Binding-site contacts:
Ligand atom P contacts residue TYR188 of chain 6.K at 3.4 Å.
Ligand atom N1 contacts residue PHE141 of chain 6.K at 3.3 Å.
Ligand atom O3' contacts residue ARG82 of chain 6.I at 3.1 Å (salt-bridge).
Ligand atom C8 contacts residue TYR54 of chain 6.K at 3.5 Å (hydrophobic).
Ligand atom C6 contacts residue CYS11 of chain 6.K at 3.5 Å (hydrophobic).
Ligand atom OP2 contacts residue LYS120 of chain 6.I at 3.0 Å (salt-bridge).
Ligand atom O3' contacts residue ASN195 of chain 7.M at 3.5 Å.
Ligand atom O4' contacts residue ARG80 of chain 6.I at 3.4 Å (salt-bridge).
Ligand atom OP1 contacts residue ASP113 of chain 6.I at 2.7 Å (salt-bridge).
Ligand atom N6 contacts residue PHE141 of chain 6.K at 3.4 Å.
Ligand atom N3 contacts residue PHE141 of chain 6.K at 3.6 Å.
Ligand atom P contacts residue ASP113 of chain 6.I at 3.6 Å.
Ligand atom C2' contacts residue CYS11 of chain 6.K at 3.5 Å (hydrophobic).
Ligand atom C2' contacts residue TYR188 of chain 6.K at 3.1 Å (hydrophobic).
Ligand atom OP2 contacts residue ARG47 of chain 7.M at 3.0 Å (salt-bridge).
Ligand atom N4 contacts residue SER52 of chain 6.K at 3.6 Å (h-bond).
Ligand atom OP1 contacts residue LYS120 of chain 6.I at 3.1 Å (salt-bridge).
Ligand atom OP2 contacts residue ARG186 of chain 6.K at 2.9 Å (salt-bridge).
Ligand atom O3' contacts residue ASP113 of chain 6.I at 3.4 Å (salt-bridge).
Ligand atom C4 contacts residue PHE141 of chain 6.K at 3.5 Å (hydrophobic).
Ligand atom OP1 contacts residue ARG47 of chain 7.M at 2.6 Å (salt-bridge).
Ligand atom OP1 contacts residue VAL117 of chain 6.I at 3.6 Å.
Ligand atom OP1 contacts residue ARG112 of chain 6.I at 2.7 Å (salt-bridge).
Ligand atom OP2 contacts residue TYR188 of chain 6.K at 2.8 Å (h-bond).
Ligand atom OP2 contacts residue ASN195 of chain 7.M at 2.7 Å (h-bond).
Ligand atom C6 contacts residue PHE141 of chain 6.K at 3.4 Å (hydrophobic).
Ligand atom C5 contacts residue PHE141 of chain 6.K at 3.4 Å (hydrophobic).
Ligand atom C3' contacts residue TYR188 of chain 6.K at 3.1 Å (hydrophobic).
Ligand atom OP1 contacts residue ARG119 of chain 6.I at 3.5 Å.
Ligand atom O3' contacts residue TYR188 of chain 6.K at 2.9 Å (h-bond).
Ligand atom O2 contacts residue TYR188 of chain 6.K at 3.1 Å.
Ligand atom N1 contacts residue CYS11 of chain 6.K at 3.6 Å.
Ligand atom OP1 contacts residue ARG82 of chain 6.I at 3.0 Å (salt-bridge).
Ligand atom O5' contacts residue ARG112 of chain 6.I at 3.2 Å.
Ligand atom O3' contacts residue LEU118 of chain 6.I at 3.5 Å (h-bond).
Ligand atom OP2 contacts residue TYR54 of chain 6.K at 2.6 Å (h-bond).
Ligand atom P contacts residue ARG47 of chain 7.M at 3.1 Å.
Ligand atom C2 contacts residue PHE141 of chain 6.K at 3.4 Å (hydrophobic).
Ligand atom C5' contacts residue ASP113 of chain 6.I at 3.5 Å.
Ligand atom N7 contacts residue PHE141 of chain 6.K at 3.6 Å.

Sequence of chain 6.I:
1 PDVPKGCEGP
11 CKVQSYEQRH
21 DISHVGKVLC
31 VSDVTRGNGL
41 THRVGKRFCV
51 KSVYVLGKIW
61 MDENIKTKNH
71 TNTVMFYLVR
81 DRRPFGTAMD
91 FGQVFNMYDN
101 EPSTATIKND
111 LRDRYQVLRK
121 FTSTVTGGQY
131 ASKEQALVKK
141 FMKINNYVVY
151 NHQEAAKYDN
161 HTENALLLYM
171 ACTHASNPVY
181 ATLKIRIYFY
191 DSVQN

Sequence of chain 7.M:
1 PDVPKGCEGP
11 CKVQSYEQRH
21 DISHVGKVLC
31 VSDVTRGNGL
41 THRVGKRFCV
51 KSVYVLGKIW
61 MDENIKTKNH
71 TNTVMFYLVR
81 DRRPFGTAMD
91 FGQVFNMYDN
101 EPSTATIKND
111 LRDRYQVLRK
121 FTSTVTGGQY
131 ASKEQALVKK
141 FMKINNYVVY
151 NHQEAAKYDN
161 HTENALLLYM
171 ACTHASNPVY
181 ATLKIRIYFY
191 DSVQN

This protein binds this small molecule.
Small molecule (SMILES): Nc1ccn([C@H]2C[C@H](O[P](=O)(O)OC[C@H]3O[C@@H](n4cnc5c(N)ncnc54)C[C@@H]3O[P](=O)(O)OC[C@H]3O[C@@H](n4cnc5c(N)ncnc54)C[C@@H]3O[P](=O)(O)OC[C@H]3O[C@@H](n4ccc(N)nc4=O)C[C@@H]3O[P](=O)(O)OC[C@H]3O[C@@H](n4ccc(N)nc4=O)C[C@@H]3O[P](=O)(O)OC[C@H]3O[C@@H](n4cnc5c(N)ncnc54)C[C@@H]3O[P](=O)(O)OC[C@H]3O[C@@H](n4ccc(N)nc4=O)C[C@@H]3O)[C@@H](COP(=O)=O)O2)c(=O)n1

Sequence of chain 6.K:
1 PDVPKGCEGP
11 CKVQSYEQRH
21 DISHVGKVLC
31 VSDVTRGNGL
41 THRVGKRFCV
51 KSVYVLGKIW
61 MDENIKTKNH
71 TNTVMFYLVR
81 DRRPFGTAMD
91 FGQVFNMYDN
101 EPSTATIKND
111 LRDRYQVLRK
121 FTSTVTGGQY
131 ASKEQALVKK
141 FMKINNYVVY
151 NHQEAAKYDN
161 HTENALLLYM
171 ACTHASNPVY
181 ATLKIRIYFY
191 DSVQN